Sequence of chain 1.B:
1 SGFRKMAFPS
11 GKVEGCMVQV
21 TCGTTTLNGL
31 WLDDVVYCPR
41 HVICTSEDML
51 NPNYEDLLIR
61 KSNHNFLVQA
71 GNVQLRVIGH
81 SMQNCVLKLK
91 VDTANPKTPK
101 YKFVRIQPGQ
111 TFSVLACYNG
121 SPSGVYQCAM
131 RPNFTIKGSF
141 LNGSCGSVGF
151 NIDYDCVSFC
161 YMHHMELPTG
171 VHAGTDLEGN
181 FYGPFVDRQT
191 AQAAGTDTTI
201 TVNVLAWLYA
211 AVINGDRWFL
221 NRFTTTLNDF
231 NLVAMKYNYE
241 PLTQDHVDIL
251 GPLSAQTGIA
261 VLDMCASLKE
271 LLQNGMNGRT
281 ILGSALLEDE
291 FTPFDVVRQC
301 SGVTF

Binding-site contacts:
Ligand atom C contacts residue MET165 of chain 1.A at 3.6 Å (hydrophobic).
Ligand atom C10 contacts residue LEU141 of chain 1.A at 3.7 Å (hydrophobic).
Ligand atom C12 contacts residue GLU166 of chain 1.A at 3.2 Å.
Ligand atom C10 contacts residue GLU166 of chain 1.A at 3.5 Å.
Ligand atom O1 contacts residue MET165 of chain 1.A at 3.6 Å.
Ligand atom CL contacts residue HIS164 of chain 1.A at 3.6 Å.
Ligand atom CL contacts residue ASP187 of chain 1.A at 3.5 Å.
Ligand atom C9 contacts residue GLU166 of chain 1.A at 3.9 Å.
Ligand atom O1 contacts residue GLU166 of chain 1.A at 3.2 Å (salt-bridge).
Ligand atom C10 contacts residue HIS163 of chain 1.A at 3.6 Å.
Ligand atom N1 contacts residue SER144 of chain 1.A at 3.5 Å (h-bond).
Ligand atom C10 contacts residue SER144 of chain 1.A at 3.9 Å.
Ligand atom CL contacts residue HIS41 of chain 1.A at 3.3 Å.
Ligand atom C15 contacts residue ASN142 of chain 1.A at 3.6 Å.
Ligand atom CL1 contacts residue GLN189 of chain 1.A at 3.1 Å.
Ligand atom C18 contacts residue MET165 of chain 1.A at 3.6 Å (hydrophobic).
Ligand atom C contacts residue HIS164 of chain 1.A at 3.9 Å.
Ligand atom C11 contacts residue GLU166 of chain 1.A at 3.7 Å.
Ligand atom N1 contacts residue PHE140 of chain 1.A at 3.7 Å.
Ligand atom C1 contacts residue MET49 of chain 1.A at 3.6 Å (hydrophobic).
Ligand atom CL1 contacts residue DMS1 of chain 1.E at 3.9 Å.
Ligand atom C11 contacts residue PHE140 of chain 1.A at 3.9 Å (hydrophobic).
Ligand atom C9 contacts residue CYS145 of chain 1.A at 3.8 Å (hydrophobic).
Ligand atom C18 contacts residue HIS41 of chain 1.A at 3.7 Å.
Ligand atom C13 contacts residue ASN142 of chain 1.A at 3.9 Å.
Ligand atom C11 contacts residue LEU141 of chain 1.A at 3.7 Å (hydrophobic).
Ligand atom C12 contacts residue ASN142 of chain 1.A at 3.9 Å.
Ligand atom C10 contacts residue PHE140 of chain 1.A at 3.6 Å (hydrophobic).
Ligand atom N1 contacts residue GLU166 of chain 1.A at 3.9 Å.
Ligand atom C12 contacts residue PHE140 of chain 1.A at 3.5 Å (hydrophobic).
Ligand atom C contacts residue MET49 of chain 1.A at 4.0 Å (hydrophobic).
Ligand atom C9 contacts residue SER144 of chain 1.A at 3.9 Å.
Ligand atom CL contacts residue MET165 of chain 1.A at 3.7 Å.
Ligand atom CL1 contacts residue ARG188 of chain 1.A at 3.9 Å.
Ligand atom C9 contacts residue HIS163 of chain 1.A at 3.0 Å.
Ligand atom C12 contacts residue LEU141 of chain 1.A at 3.8 Å (hydrophobic).
Ligand atom C18 contacts residue HIS164 of chain 1.A at 3.3 Å.
Ligand atom N1 contacts residue HIS163 of chain 1.A at 2.5 Å (h-bond).
Ligand atom C1 contacts residue MET165 of chain 1.A at 3.5 Å (hydrophobic).
Ligand atom N contacts residue CYS145 of chain 1.A at 3.5 Å (h-bond).

A protein and the small-molecule ligand that binds it are described below.
Small molecule (SMILES): O=C(Nc1cncc2ccccc12)[C@@H]1CCOc2c(Cl)cc(Cl)cc21

Sequence of chain 1.A:
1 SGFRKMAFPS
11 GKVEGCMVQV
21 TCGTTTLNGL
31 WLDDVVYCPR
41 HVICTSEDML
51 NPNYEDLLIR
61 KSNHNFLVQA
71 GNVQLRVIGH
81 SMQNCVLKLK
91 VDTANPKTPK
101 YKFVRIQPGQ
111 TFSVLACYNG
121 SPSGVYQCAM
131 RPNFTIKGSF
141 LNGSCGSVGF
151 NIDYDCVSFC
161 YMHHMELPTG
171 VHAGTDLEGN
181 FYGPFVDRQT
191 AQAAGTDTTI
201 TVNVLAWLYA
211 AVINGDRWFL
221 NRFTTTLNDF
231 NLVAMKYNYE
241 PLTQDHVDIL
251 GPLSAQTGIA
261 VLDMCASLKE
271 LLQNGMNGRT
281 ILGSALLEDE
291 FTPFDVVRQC